Sequence of chain 2.B:
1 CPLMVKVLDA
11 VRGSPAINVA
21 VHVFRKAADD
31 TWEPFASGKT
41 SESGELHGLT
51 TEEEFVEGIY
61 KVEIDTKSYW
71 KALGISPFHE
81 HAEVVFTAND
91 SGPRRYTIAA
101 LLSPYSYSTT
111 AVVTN

A protein and the small-molecule ligand that binds it are described below.
Small molecule (SMILES): O=c1cc(-c2ccccc2)oc2cc(O)cc(O)c12

Sequence of chain 1.B:
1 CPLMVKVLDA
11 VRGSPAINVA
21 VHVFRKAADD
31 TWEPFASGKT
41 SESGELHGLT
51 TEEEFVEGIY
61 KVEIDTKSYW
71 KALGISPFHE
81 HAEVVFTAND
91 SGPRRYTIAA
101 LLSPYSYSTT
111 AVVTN

Binding-site contacts:
Ligand atom C4' contacts residue THR110 of chain 2.B at 3.2 Å.
Ligand atom O7 contacts residue LYS6 of chain 2.B at 2.0 Å (salt-bridge).
Ligand atom O5 contacts residue VAL112 of chain 1.B at 3.4 Å.
Ligand atom C8 contacts residue 57D1 of chain 2.D at 0.2 Å.
Ligand atom O4 contacts residue VAL112 of chain 1.B at 3.3 Å.
Ligand atom O7 contacts residue LYS6 of chain 1.B at 2.7 Å (salt-bridge).
Ligand atom C5 contacts residue LEU8 of chain 2.B at 2.9 Å (hydrophobic).
Ligand atom O1 contacts residue 57D1 of chain 2.D at 1.1 Å (h-bond).
Ligand atom C6' contacts residue 57D1 of chain 2.D at 2.1 Å.
Ligand atom C9 contacts residue 57D1 of chain 2.D at 1.1 Å.
Ligand atom C4' contacts residue LEU101 of chain 1.B at 3.4 Å (hydrophobic).
Ligand atom C5' contacts residue THR110 of chain 2.B at 3.1 Å.
Ligand atom C10 contacts residue 57D1 of chain 2.D at 0.6 Å.
Ligand atom O4 contacts residue ALA99 of chain 1.B at 3.0 Å.
Ligand atom C4' contacts residue SER108 of chain 2.B at 2.4 Å.
Ligand atom C7 contacts residue LYS6 of chain 1.B at 2.2 Å.
Ligand atom C5' contacts residue SER108 of chain 2.B at 3.2 Å.
Ligand atom C3' contacts residue SER108 of chain 2.B at 3.1 Å.
Ligand atom C6 contacts residue LYS6 of chain 1.B at 3.4 Å.
Ligand atom C3' contacts residue LEU101 of chain 1.B at 3.4 Å (hydrophobic).
Ligand atom C6 contacts residue 57D1 of chain 2.D at 1.7 Å.
Ligand atom C8 contacts residue LYS6 of chain 1.B at 2.8 Å.
Ligand atom C1' contacts residue 57D1 of chain 2.D at 1.3 Å.
Ligand atom C3 contacts residue LEU8 of chain 2.B at 2.8 Å (hydrophobic).
Ligand atom C2' contacts residue 57D1 of chain 2.D at 0.5 Å.
Ligand atom C5 contacts residue 57D1 of chain 2.D at 1.5 Å.
Ligand atom C4 contacts residue LEU8 of chain 2.B at 2.4 Å (hydrophobic).
Ligand atom C5' contacts residue 57D1 of chain 2.D at 2.4 Å.
Ligand atom C3' contacts residue 57D1 of chain 2.D at 0.8 Å.
Ligand atom C4 contacts residue ALA99 of chain 1.B at 3.1 Å (hydrophobic).
Ligand atom C4' contacts residue 57D1 of chain 2.D at 2.0 Å.
Ligand atom C8 contacts residue LYS6 of chain 2.B at 2.9 Å.
Ligand atom O4 contacts residue 57D1 of chain 2.D at 3.3 Å (h-bond).
Ligand atom O5 contacts residue 57D1 of chain 2.D at 3.0 Å.
Ligand atom C7 contacts residue 57D1 of chain 2.D at 1.3 Å.
Ligand atom O4 contacts residue LEU8 of chain 2.B at 2.6 Å.
Ligand atom C4 contacts residue 57D1 of chain 2.D at 2.1 Å.
Ligand atom O7 contacts residue 57D1 of chain 2.D at 1.3 Å.
Ligand atom C3 contacts residue 57D1 of chain 2.D at 1.9 Å.
Ligand atom C2 contacts residue 57D1 of chain 2.D at 1.2 Å.